Sequence of chain 1.A:
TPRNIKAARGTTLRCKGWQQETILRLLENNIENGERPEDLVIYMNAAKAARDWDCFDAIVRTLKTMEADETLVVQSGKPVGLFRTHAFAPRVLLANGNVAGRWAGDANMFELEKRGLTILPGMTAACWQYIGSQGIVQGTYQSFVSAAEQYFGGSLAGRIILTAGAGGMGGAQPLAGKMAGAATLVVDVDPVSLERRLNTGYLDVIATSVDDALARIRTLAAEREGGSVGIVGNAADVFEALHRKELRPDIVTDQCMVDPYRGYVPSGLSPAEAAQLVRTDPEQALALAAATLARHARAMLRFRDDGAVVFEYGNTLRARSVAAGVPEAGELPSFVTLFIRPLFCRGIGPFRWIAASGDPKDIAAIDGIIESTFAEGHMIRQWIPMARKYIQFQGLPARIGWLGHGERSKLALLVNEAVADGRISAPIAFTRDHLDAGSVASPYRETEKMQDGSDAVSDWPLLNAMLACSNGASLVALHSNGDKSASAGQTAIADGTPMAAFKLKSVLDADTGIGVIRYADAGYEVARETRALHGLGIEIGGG

Binding-site contacts:
Ligand atom C4 contacts residue MET128 of chain 1.A at 4.1 Å (hydrophobic).
Ligand atom C3 contacts residue MET128 of chain 1.A at 3.5 Å (hydrophobic).
Ligand atom C contacts residue ARG450 of chain 1.A at 3.8 Å.
Ligand atom C2 contacts residue NAD1 of chain 1.D at 3.5 Å.
Ligand atom C5 contacts residue NAD1 of chain 1.D at 4.0 Å.
Ligand atom O2 contacts residue ACY1 of chain 1.E at 3.1 Å.
Ligand atom C1 contacts residue MET49 of chain 1.A at 4.0 Å (hydrophobic).
Ligand atom C4 contacts residue ARG450 of chain 1.A at 3.3 Å.
Ligand atom C2 contacts residue TYR48 of chain 1.A at 4.3 Å (hydrophobic).
Ligand atom C2 contacts residue MET128 of chain 1.A at 4.3 Å (hydrophobic).
Ligand atom O contacts residue ASN486 of chain 1.A at 4.3 Å.
Ligand atom N contacts residue ARG450 of chain 1.A at 2.8 Å (salt-bridge).
Ligand atom C5 contacts residue ACY1 of chain 1.E at 3.6 Å.
Ligand atom C contacts residue ASN486 of chain 1.A at 4.2 Å.
Ligand atom C5 contacts residue TYR48 of chain 1.A at 3.6 Å (hydrophobic).
Ligand atom O1 contacts residue ASN486 of chain 1.A at 4.0 Å.
Ligand atom N contacts residue NAD1 of chain 1.D at 3.8 Å.
Ligand atom N1 contacts residue MET128 of chain 1.A at 3.9 Å.
Ligand atom O contacts residue MET128 of chain 1.A at 3.4 Å.
Ligand atom C1 contacts residue ARG450 of chain 1.A at 3.9 Å.
Ligand atom C1 contacts residue NAD1 of chain 1.D at 3.2 Å.
Ligand atom O contacts residue ARG450 of chain 1.A at 4.3 Å.
Ligand atom O2 contacts residue ASP438 of chain 1.A at 3.2 Å (salt-bridge).
Ligand atom C2 contacts residue MET49 of chain 1.A at 3.4 Å (hydrophobic).
Ligand atom O2 contacts residue TYR48 of chain 1.A at 2.6 Å (h-bond).
Ligand atom C3 contacts residue TYR48 of chain 1.A at 4.3 Å (hydrophobic).
Ligand atom C5 contacts residue MET128 of chain 1.A at 3.5 Å (hydrophobic).
Ligand atom C3 contacts residue ARG450 of chain 1.A at 4.0 Å.
Ligand atom N1 contacts residue ASP438 of chain 1.A at 3.0 Å (salt-bridge).
Ligand atom N1 contacts residue ACY1 of chain 1.E at 3.5 Å.
Ligand atom C4 contacts residue ASP438 of chain 1.A at 3.8 Å.
Ligand atom N1 contacts residue NAD1 of chain 1.D at 3.2 Å.
Ligand atom C4 contacts residue NAD1 of chain 1.D at 2.9 Å.
Ligand atom N contacts residue MET128 of chain 1.A at 3.9 Å.
Ligand atom O2 contacts residue MET128 of chain 1.A at 2.9 Å.
Ligand atom O1 contacts residue ARG450 of chain 1.A at 3.4 Å (salt-bridge).
Ligand atom C5 contacts residue ASP438 of chain 1.A at 3.7 Å.
Ligand atom C contacts residue MET128 of chain 1.A at 4.3 Å (hydrophobic).
Ligand atom O2 contacts residue THR129 of chain 1.A at 4.0 Å.
Ligand atom O1 contacts residue SER490 of chain 1.A at 4.3 Å.

The protein below binds the small molecule below.
Small molecule (SMILES): O=C(O)CC[C@H]1N=CNC1=O